A small-molecule ligand and the protein it binds are described below.
Small molecule (SMILES): CN(C)CCCN1c2ccccc2Sc2ccc(Br)cc21

Sequence of chain 1.I:
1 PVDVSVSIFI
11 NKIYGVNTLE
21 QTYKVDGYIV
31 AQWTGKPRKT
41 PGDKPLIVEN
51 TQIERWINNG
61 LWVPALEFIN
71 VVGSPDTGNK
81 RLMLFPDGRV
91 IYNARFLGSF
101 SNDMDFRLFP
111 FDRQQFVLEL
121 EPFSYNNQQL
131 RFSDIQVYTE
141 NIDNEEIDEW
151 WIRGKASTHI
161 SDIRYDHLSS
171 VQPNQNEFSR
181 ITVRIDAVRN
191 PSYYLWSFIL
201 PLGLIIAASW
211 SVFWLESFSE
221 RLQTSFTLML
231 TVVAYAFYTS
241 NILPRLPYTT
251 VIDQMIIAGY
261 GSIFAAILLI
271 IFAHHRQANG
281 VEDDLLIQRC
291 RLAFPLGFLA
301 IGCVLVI

Binding-site contacts:
Ligand atom BR1 contacts residue ASN93 of chain 1.H at 3.5 Å.
Ligand atom BR1 contacts residue PHE123 of chain 1.I at 4.5 Å.
Ligand atom BR1 contacts residue TYR28 of chain 1.H at 3.6 Å.

Sequence of chain 1.H:
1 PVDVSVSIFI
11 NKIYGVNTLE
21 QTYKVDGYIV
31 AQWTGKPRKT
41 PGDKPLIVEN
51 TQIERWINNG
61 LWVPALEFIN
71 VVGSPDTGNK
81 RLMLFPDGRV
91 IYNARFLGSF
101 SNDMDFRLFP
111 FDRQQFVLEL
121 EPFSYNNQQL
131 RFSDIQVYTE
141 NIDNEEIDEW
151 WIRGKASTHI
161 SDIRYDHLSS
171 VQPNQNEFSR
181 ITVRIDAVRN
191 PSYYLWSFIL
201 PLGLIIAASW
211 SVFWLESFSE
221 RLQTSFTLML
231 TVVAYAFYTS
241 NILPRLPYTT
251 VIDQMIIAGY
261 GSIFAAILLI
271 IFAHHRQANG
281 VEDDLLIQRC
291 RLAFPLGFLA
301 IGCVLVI